Binding-site contacts:
Ligand atom C4 contacts residue ASN242 of chain 1.A at 4.0 Å.
Ligand atom O3 contacts residue VAL277 of chain 1.A at 4.0 Å.
Ligand atom O6 contacts residue PRO278 of chain 1.A at 4.2 Å.
Ligand atom O3 contacts residue PRO278 of chain 1.A at 4.0 Å.
Ligand atom C1 contacts residue ASN242 of chain 1.A at 4.1 Å.
Ligand atom C5 contacts residue ASN242 of chain 1.A at 4.0 Å.
Ligand atom O5 contacts residue ASN242 of chain 1.A at 3.3 Å (h-bond).
Ligand atom C3 contacts residue ASN238 of chain 1.A at 3.8 Å.
Ligand atom C5 contacts residue PHE275 of chain 1.A at 4.4 Å (hydrophobic).
Ligand atom C2 contacts residue ASN242 of chain 1.A at 4.1 Å.
Ligand atom N2 contacts residue ASN238 of chain 1.A at 3.0 Å (h-bond).
Ligand atom O7 contacts residue ASN238 of chain 1.A at 3.8 Å.
Ligand atom O3 contacts residue PHE275 of chain 1.A at 3.4 Å (h-bond).
Ligand atom C1 contacts residue ASN242 of chain 1.A at 4.1 Å.
Ligand atom C6 contacts residue LEU246 of chain 1.A at 3.6 Å (hydrophobic).
Ligand atom C5 contacts residue LEU246 of chain 1.A at 4.5 Å (hydrophobic).
Ligand atom O2 contacts residue PRO278 of chain 1.A at 3.9 Å.
Ligand atom C4 contacts residue PHE275 of chain 1.A at 3.1 Å (hydrophobic).
Ligand atom C2 contacts residue ASN238 of chain 1.A at 2.6 Å.
Ligand atom N2 contacts residue PRO278 of chain 1.A at 4.4 Å.
Ligand atom O4 contacts residue LEU246 of chain 1.A at 3.9 Å.
Ligand atom O5 contacts residue ASN238 of chain 1.A at 2.5 Å (h-bond).
Ligand atom C1 contacts residue ASN238 of chain 1.A at 1.5 Å.
Ligand atom C3 contacts residue PHE275 of chain 1.A at 3.5 Å (hydrophobic).
Ligand atom O3 contacts residue PRO278 of chain 1.A at 3.6 Å.
Ligand atom C4 contacts residue ASN238 of chain 1.A at 4.4 Å.
Ligand atom O6 contacts residue ASN242 of chain 1.A at 3.1 Å (h-bond).
Ligand atom C6 contacts residue ASN242 of chain 1.A at 3.8 Å.
Ligand atom O4 contacts residue PHE275 of chain 1.A at 3.7 Å.
Ligand atom C3 contacts residue ASN242 of chain 1.A at 4.0 Å.
Ligand atom C5 contacts residue ASN238 of chain 1.A at 3.8 Å.
Ligand atom C5 contacts residue ASN242 of chain 1.A at 3.4 Å.
Ligand atom C3 contacts residue PRO278 of chain 1.A at 4.5 Å (hydrophobic).
Ligand atom C5 contacts residue PRO278 of chain 1.A at 4.3 Å (hydrophobic).
Ligand atom O5 contacts residue ASN242 of chain 1.A at 4.1 Å.
Ligand atom C6 contacts residue ASN242 of chain 1.A at 3.3 Å.
Ligand atom C7 contacts residue ASN238 of chain 1.A at 3.5 Å.
Ligand atom C4 contacts residue LEU246 of chain 1.A at 4.2 Å (hydrophobic).

The small molecule below binds the protein below.
Small molecule (SMILES): CC(=O)N[C@H]1[C@H](O[C@H]2[C@H](O)[C@@H](NC(C)=O)CO[C@@H]2CO[C@@H]2O[C@@H](C)[C@@H](O)[C@@H](O)[C@@H]2O)O[C@H](CO)[C@@H](O)[C@@H]1O

Sequence of chain 1.A:
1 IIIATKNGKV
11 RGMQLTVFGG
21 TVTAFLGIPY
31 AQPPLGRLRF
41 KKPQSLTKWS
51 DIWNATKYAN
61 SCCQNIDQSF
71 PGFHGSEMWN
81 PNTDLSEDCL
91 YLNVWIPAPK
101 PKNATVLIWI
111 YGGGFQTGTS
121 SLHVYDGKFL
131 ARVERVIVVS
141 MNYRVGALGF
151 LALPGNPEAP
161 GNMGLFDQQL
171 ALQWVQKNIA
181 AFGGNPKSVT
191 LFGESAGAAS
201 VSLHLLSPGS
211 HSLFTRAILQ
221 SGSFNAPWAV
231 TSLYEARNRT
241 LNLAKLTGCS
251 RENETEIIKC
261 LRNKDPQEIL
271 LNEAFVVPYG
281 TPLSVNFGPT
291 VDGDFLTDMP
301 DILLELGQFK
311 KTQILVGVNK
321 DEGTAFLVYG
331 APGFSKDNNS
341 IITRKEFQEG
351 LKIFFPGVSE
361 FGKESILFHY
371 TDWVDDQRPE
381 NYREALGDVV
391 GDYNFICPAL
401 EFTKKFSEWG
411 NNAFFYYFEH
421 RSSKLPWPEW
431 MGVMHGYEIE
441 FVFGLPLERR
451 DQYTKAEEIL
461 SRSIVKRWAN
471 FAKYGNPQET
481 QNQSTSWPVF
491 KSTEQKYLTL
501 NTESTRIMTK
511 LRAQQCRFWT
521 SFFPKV